Sequence of chain 1.K:
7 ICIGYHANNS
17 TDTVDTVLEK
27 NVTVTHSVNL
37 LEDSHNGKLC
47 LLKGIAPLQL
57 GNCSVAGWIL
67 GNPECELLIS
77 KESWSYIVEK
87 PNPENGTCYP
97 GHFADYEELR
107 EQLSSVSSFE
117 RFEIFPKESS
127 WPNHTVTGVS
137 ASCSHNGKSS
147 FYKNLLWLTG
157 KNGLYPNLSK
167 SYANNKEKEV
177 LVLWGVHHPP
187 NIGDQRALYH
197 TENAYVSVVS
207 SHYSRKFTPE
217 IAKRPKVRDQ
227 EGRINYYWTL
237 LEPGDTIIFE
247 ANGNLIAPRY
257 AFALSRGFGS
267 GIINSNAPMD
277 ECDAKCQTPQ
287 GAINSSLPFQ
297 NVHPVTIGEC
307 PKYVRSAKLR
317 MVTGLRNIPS

Binding-site contacts:
Ligand atom O6 contacts residue ASN14 of chain 1.K at 3.3 Å (h-bond).
Ligand atom O6 contacts residue ASN15 of chain 1.K at 4.4 Å.
Ligand atom C7 contacts residue ASN15 of chain 1.K at 4.4 Å.
Ligand atom C2 contacts residue ASN15 of chain 1.K at 2.5 Å.
Ligand atom C6 contacts residue ASN14 of chain 1.K at 4.4 Å.
Ligand atom O3 contacts residue ASN15 of chain 1.K at 4.0 Å.
Ligand atom C1 contacts residue ASN15 of chain 1.K at 1.4 Å.
Ligand atom C5 contacts residue ASN14 of chain 1.K at 4.5 Å.
Ligand atom C5 contacts residue ASN15 of chain 1.K at 3.6 Å.
Ligand atom C1 contacts residue ASN14 of chain 1.K at 4.5 Å.
Ligand atom O5 contacts residue ASN15 of chain 1.K at 2.4 Å (h-bond).
Ligand atom N2 contacts residue ASN15 of chain 1.K at 3.4 Å (h-bond).
Ligand atom C4 contacts residue ASN15 of chain 1.K at 4.3 Å.
Ligand atom C3 contacts residue ASN15 of chain 1.K at 3.7 Å.
Ligand atom O5 contacts residue ASN14 of chain 1.K at 4.0 Å.

The small molecule below binds the protein below.
Small molecule (SMILES): CC(=O)N[C@@H]1[C@@H](O)[C@H](O)[C@@H](CO)O[C@H]1O